Sequence of chain 1.C:
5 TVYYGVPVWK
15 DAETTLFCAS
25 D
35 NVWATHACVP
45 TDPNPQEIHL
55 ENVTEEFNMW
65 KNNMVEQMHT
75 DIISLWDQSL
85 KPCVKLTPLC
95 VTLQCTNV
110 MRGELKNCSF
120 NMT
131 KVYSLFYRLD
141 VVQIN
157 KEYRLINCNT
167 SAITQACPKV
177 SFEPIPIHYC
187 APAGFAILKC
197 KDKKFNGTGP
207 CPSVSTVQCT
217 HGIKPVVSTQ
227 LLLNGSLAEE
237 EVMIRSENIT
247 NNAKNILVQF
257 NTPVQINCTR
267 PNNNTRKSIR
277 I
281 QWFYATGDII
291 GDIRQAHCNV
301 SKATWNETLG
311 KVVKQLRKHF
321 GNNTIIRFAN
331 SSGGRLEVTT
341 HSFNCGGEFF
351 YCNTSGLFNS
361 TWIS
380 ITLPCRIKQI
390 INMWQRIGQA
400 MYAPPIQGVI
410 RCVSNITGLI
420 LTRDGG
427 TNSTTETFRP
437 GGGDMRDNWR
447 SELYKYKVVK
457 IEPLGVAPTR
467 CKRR

This protein binds this small molecule.
Small molecule (SMILES): CC(=O)N[C@@H]1[C@@H](O)[C@H](O)[C@@H](CO)O[C@H]1O

Binding-site contacts:
Ligand atom C8 contacts residue ASN263 of chain 1.C at 3.3 Å.
Ligand atom N2 contacts residue ASN299 of chain 1.C at 3.9 Å.
Ligand atom C5 contacts residue ASN263 of chain 1.C at 3.6 Å.
Ligand atom C7 contacts residue ASN299 of chain 1.C at 4.5 Å.
Ligand atom O5 contacts residue ASN263 of chain 1.C at 2.3 Å (h-bond).
Ligand atom O7 contacts residue ASN299 of chain 1.C at 4.1 Å.
Ligand atom C3 contacts residue ASN263 of chain 1.C at 3.8 Å.
Ligand atom C8 contacts residue ARG410 of chain 1.C at 4.2 Å.
Ligand atom C4 contacts residue ASN263 of chain 1.C at 4.2 Å.
Ligand atom O7 contacts residue ASN263 of chain 1.C at 3.8 Å.
Ligand atom N2 contacts residue ASN263 of chain 1.C at 2.9 Å (h-bond).
Ligand atom C7 contacts residue ASN263 of chain 1.C at 3.3 Å.
Ligand atom C2 contacts residue ASN263 of chain 1.C at 2.4 Å.
Ligand atom O7 contacts residue THR265 of chain 1.C at 3.8 Å.
Ligand atom C1 contacts residue ASN263 of chain 1.C at 1.4 Å.
Ligand atom O7 contacts residue HIS297 of chain 1.C at 3.7 Å.